Binding-site contacts:
Ligand atom C7 contacts residue HIS1101 of chain 1.B at 3.7 Å.
Ligand atom C1 contacts residue HIS1101 of chain 1.B at 4.2 Å.
Ligand atom C8 contacts residue HIS1101 of chain 1.B at 4.0 Å.
Ligand atom O7 contacts residue HIS1101 of chain 1.B at 3.8 Å.
Ligand atom C3 contacts residue THR1100 of chain 1.B at 4.1 Å.
Ligand atom O5 contacts residue HIS1101 of chain 1.B at 4.0 Å.
Ligand atom C5 contacts residue ASN1098 of chain 1.B at 3.7 Å.
Ligand atom C5 contacts residue PHE1103 of chain 1.B at 3.9 Å (hydrophobic).
Ligand atom C1 contacts residue THR1100 of chain 1.B at 4.0 Å.
Ligand atom C4 contacts residue ASN1098 of chain 1.B at 4.3 Å.
Ligand atom O4 contacts residue HIS1101 of chain 1.B at 3.4 Å.
Ligand atom N2 contacts residue ASN1098 of chain 1.B at 2.9 Å (h-bond).
Ligand atom C6 contacts residue HIS1101 of chain 1.B at 3.9 Å.
Ligand atom C1 contacts residue ASN1098 of chain 1.B at 1.4 Å.
Ligand atom C4 contacts residue HIS1101 of chain 1.B at 3.8 Å.
Ligand atom O5 contacts residue PHE1103 of chain 1.B at 3.4 Å.
Ligand atom O7 contacts residue ASN1098 of chain 1.B at 2.6 Å (h-bond).
Ligand atom C7 contacts residue THR1100 of chain 1.B at 4.2 Å.
Ligand atom C5 contacts residue HIS1101 of chain 1.B at 3.1 Å.
Ligand atom C3 contacts residue HIS1101 of chain 1.B at 4.0 Å.
Ligand atom O5 contacts residue ASN1098 of chain 1.B at 2.4 Å (h-bond).
Ligand atom N2 contacts residue THR1100 of chain 1.B at 3.5 Å (h-bond).
Ligand atom N2 contacts residue HIS1101 of chain 1.B at 4.1 Å.
Ligand atom C8 contacts residue ASN1098 of chain 1.B at 3.2 Å.
Ligand atom C8 contacts residue THR1100 of chain 1.B at 4.3 Å.
Ligand atom C6 contacts residue PHE1103 of chain 1.B at 3.7 Å (hydrophobic).
Ligand atom C7 contacts residue ASN1098 of chain 1.B at 2.9 Å.
Ligand atom C2 contacts residue ASN1098 of chain 1.B at 2.5 Å.
Ligand atom C2 contacts residue THR1100 of chain 1.B at 4.0 Å.
Ligand atom C1 contacts residue PHE1103 of chain 1.B at 4.0 Å (hydrophobic).
Ligand atom C3 contacts residue ASN1098 of chain 1.B at 3.8 Å.

Sequence of chain 1.B:
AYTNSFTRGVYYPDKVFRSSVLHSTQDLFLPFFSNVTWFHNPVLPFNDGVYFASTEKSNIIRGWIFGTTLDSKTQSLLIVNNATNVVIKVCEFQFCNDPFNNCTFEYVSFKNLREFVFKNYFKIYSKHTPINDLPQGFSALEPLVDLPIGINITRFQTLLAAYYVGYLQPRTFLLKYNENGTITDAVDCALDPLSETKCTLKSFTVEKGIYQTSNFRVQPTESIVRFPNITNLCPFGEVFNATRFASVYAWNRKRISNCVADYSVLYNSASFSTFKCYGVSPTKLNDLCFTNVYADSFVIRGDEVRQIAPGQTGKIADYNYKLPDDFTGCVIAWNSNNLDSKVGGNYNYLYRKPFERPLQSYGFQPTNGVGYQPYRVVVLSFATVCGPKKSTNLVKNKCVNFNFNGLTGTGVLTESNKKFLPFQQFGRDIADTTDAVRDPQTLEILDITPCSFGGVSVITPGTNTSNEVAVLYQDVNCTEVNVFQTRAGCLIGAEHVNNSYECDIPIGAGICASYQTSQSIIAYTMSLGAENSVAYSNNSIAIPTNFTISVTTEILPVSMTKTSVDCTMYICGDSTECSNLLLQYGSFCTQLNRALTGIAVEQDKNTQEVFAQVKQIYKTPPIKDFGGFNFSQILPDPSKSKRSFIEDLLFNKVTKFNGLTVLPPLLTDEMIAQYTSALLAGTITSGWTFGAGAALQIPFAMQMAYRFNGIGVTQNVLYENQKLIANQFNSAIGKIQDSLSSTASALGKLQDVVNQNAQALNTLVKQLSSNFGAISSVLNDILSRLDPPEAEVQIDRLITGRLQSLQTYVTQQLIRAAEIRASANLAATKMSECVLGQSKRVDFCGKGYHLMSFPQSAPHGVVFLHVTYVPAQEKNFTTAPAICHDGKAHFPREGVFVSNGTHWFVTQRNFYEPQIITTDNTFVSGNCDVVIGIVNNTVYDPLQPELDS

The small molecule below binds the protein below.
Small molecule (SMILES): CC(=O)N[C@H]1[C@H](O[C@H]2[C@H](O)[C@@H](NC(C)=O)CO[C@@H]2CO)O[C@H](CO)[C@@H](O)[C@@H]1O